Sequence of chain 1.C:
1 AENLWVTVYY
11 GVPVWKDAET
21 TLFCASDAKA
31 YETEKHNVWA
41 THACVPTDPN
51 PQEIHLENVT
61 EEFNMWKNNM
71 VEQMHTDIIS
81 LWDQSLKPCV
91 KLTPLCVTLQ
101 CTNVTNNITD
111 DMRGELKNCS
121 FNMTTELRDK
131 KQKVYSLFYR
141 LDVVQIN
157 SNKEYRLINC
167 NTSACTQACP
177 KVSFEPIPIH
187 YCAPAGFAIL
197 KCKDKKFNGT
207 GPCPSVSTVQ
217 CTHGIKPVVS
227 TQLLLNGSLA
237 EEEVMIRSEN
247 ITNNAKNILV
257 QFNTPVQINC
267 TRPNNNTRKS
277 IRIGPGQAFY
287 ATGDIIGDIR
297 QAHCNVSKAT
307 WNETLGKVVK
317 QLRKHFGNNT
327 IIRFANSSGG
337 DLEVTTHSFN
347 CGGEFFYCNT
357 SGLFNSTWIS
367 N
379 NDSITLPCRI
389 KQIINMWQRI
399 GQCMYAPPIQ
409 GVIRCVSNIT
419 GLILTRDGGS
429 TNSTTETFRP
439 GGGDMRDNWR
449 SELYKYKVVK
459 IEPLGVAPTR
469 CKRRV

Binding-site contacts:
Ligand atom C8 contacts residue NAG1 of chain 1.N at 3.3 Å.
Ligand atom O7 contacts residue NAG1 of chain 1.N at 4.5 Å.
Ligand atom C5 contacts residue PRO261 of chain 1.C at 4.5 Å (hydrophobic).
Ligand atom O5 contacts residue PRO261 of chain 1.C at 3.4 Å.
Ligand atom C5 contacts residue ASN416 of chain 1.C at 3.7 Å.
Ligand atom C1 contacts residue PRO261 of chain 1.C at 4.2 Å (hydrophobic).
Ligand atom C7 contacts residue ASN416 of chain 1.C at 3.5 Å.
Ligand atom C1 contacts residue ASN416 of chain 1.C at 1.4 Å.
Ligand atom O7 contacts residue ASN416 of chain 1.C at 3.6 Å.
Ligand atom O5 contacts residue ASN416 of chain 1.C at 2.4 Å (h-bond).
Ligand atom C6 contacts residue PRO261 of chain 1.C at 4.3 Å (hydrophobic).
Ligand atom N2 contacts residue ASN416 of chain 1.C at 2.8 Å (h-bond).
Ligand atom C2 contacts residue ASN416 of chain 1.C at 2.4 Å.
Ligand atom C8 contacts residue ASN232 of chain 1.C at 3.3 Å.
Ligand atom C4 contacts residue ASN416 of chain 1.C at 4.2 Å.
Ligand atom O6 contacts residue PRO261 of chain 1.C at 4.2 Å.
Ligand atom C3 contacts residue ASN416 of chain 1.C at 3.8 Å.
Ligand atom C7 contacts residue ASN232 of chain 1.C at 4.1 Å.

The protein below binds the small molecule below.
Small molecule (SMILES): CC(=O)N[C@H]1[C@H](O[C@H]2[C@H](O)[C@@H](NC(C)=O)CO[C@@H]2CO)O[C@H](CO)[C@@H](O)[C@@H]1O